The protein below binds the small molecule below.
Small molecule (SMILES): CC(=O)N[C@@H]1[C@@H](O)[C@H](O)[C@@H](CO)O[C@H]1O

Sequence of chain 1.A:
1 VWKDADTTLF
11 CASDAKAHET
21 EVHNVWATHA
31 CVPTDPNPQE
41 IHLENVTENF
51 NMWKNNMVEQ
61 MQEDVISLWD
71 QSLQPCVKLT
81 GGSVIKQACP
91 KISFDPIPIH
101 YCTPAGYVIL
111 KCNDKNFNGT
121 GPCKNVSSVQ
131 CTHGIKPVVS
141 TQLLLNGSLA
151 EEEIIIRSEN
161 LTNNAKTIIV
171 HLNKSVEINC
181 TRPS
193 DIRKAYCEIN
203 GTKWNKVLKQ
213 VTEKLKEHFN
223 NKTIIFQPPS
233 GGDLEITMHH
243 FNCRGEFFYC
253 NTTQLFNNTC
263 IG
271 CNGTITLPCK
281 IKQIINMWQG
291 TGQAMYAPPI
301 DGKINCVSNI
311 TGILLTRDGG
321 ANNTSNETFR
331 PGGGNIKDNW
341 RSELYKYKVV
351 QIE

Binding-site contacts:
Ligand atom C1 contacts residue VAL307 of chain 1.A at 3.9 Å (hydrophobic).
Ligand atom C7 contacts residue VAL138 of chain 1.A at 4.3 Å (hydrophobic).
Ligand atom C8 contacts residue LEU145 of chain 1.A at 3.5 Å (hydrophobic).
Ligand atom O3 contacts residue ASP95 of chain 1.A at 3.9 Å.
Ligand atom C8 contacts residue SER308 of chain 1.A at 3.8 Å.
Ligand atom O5 contacts residue NAG1 of chain 1.O at 4.2 Å.
Ligand atom C3 contacts residue ASP95 of chain 1.A at 4.2 Å.
Ligand atom C5 contacts residue ASN146 of chain 1.A at 3.7 Å.
Ligand atom C8 contacts residue VAL138 of chain 1.A at 3.9 Å (hydrophobic).
Ligand atom O3 contacts residue CYS306 of chain 1.A at 3.5 Å (h-bond).
Ligand atom C4 contacts residue ARG246 of chain 1.A at 4.0 Å.
Ligand atom O4 contacts residue ARG246 of chain 1.A at 2.9 Å (salt-bridge).
Ligand atom N2 contacts residue SER308 of chain 1.A at 2.8 Å (h-bond).
Ligand atom C5 contacts residue VAL307 of chain 1.A at 3.4 Å (hydrophobic).
Ligand atom O7 contacts residue ASN146 of chain 1.A at 4.0 Å.
Ligand atom C8 contacts residue ASN244 of chain 1.A at 3.7 Å.
Ligand atom O4 contacts residue VAL307 of chain 1.A at 4.0 Å.
Ligand atom N2 contacts residue ASN146 of chain 1.A at 3.0 Å (h-bond).
Ligand atom C4 contacts residue ASN146 of chain 1.A at 4.2 Å.
Ligand atom C2 contacts residue VAL307 of chain 1.A at 4.3 Å (hydrophobic).
Ligand atom O5 contacts residue ASN146 of chain 1.A at 2.4 Å (h-bond).
Ligand atom C4 contacts residue ASP95 of chain 1.A at 3.8 Å.
Ligand atom C2 contacts residue ASP95 of chain 1.A at 4.3 Å.
Ligand atom C3 contacts residue VAL307 of chain 1.A at 3.7 Å (hydrophobic).
Ligand atom C4 contacts residue VAL307 of chain 1.A at 3.9 Å (hydrophobic).
Ligand atom C7 contacts residue SER308 of chain 1.A at 3.8 Å.
Ligand atom C7 contacts residue ASN244 of chain 1.A at 4.2 Å.
Ligand atom C1 contacts residue SER308 of chain 1.A at 3.8 Å.
Ligand atom O7 contacts residue VAL138 of chain 1.A at 4.2 Å.
Ligand atom O5 contacts residue VAL307 of chain 1.A at 4.1 Å.
Ligand atom C1 contacts residue ASN146 of chain 1.A at 1.4 Å.
Ligand atom O7 contacts residue ASN244 of chain 1.A at 4.1 Å.
Ligand atom C7 contacts residue ASN146 of chain 1.A at 3.7 Å.
Ligand atom C2 contacts residue SER308 of chain 1.A at 3.6 Å.
Ligand atom C3 contacts residue ASN146 of chain 1.A at 3.8 Å.
Ligand atom O6 contacts residue NAG1 of chain 1.O at 3.9 Å.
Ligand atom O3 contacts residue ARG246 of chain 1.A at 3.3 Å (salt-bridge).
Ligand atom C3 contacts residue SER308 of chain 1.A at 3.8 Å.
Ligand atom O7 contacts residue PRO96 of chain 1.A at 3.8 Å.
Ligand atom C2 contacts residue ASN146 of chain 1.A at 2.5 Å.